Sequence of chain 1.B:
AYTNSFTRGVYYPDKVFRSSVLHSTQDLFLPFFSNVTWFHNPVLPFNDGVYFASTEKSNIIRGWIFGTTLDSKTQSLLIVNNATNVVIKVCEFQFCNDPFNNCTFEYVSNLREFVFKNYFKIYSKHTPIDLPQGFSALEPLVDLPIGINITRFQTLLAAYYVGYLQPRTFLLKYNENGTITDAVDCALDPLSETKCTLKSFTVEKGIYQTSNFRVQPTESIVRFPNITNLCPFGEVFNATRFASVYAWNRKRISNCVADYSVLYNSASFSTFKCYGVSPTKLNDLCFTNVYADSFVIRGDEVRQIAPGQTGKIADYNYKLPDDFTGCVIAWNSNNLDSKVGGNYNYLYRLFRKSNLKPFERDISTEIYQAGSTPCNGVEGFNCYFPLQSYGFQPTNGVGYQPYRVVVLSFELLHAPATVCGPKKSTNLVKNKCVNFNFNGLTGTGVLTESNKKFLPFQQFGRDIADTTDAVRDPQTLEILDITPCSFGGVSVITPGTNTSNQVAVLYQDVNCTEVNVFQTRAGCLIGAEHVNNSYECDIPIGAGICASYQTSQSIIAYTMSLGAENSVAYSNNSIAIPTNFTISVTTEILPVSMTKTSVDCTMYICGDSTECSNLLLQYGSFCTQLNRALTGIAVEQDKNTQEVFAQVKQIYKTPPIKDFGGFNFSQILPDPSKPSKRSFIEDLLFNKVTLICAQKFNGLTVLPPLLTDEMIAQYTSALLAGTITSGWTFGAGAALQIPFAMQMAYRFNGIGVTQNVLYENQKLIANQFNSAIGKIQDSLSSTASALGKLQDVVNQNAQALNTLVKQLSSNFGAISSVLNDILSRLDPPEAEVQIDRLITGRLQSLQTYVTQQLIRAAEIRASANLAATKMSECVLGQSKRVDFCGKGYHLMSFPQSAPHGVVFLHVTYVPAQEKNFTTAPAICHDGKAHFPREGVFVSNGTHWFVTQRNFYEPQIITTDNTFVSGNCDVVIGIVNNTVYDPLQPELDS

This small molecule binds to this protein.
Small molecule (SMILES): CC(=O)N[C@@H]1[C@@H](O)[C@H](O)[C@@H](CO)O[C@H]1O

Binding-site contacts:
Ligand atom C3 contacts residue ASN616 of chain 1.B at 3.8 Å.
Ligand atom N2 contacts residue ASN616 of chain 1.B at 3.0 Å (h-bond).
Ligand atom C4 contacts residue ASN616 of chain 1.B at 4.2 Å.
Ligand atom C5 contacts residue ASN616 of chain 1.B at 3.6 Å.
Ligand atom O5 contacts residue ASN616 of chain 1.B at 2.3 Å (h-bond).
Ligand atom C2 contacts residue ASN616 of chain 1.B at 2.5 Å.
Ligand atom C7 contacts residue ASN616 of chain 1.B at 4.2 Å.
Ligand atom O6 contacts residue ASN616 of chain 1.B at 4.4 Å.
Ligand atom C1 contacts residue ASN616 of chain 1.B at 1.4 Å.